Binding-site contacts:
Ligand atom C5 contacts residue ASN285 of chain 1.A at 3.7 Å.
Ligand atom O6 contacts residue ASN298 of chain 1.A at 3.4 Å (h-bond).
Ligand atom C6 contacts residue ASN298 of chain 1.A at 4.3 Å.
Ligand atom C7 contacts residue VAL297 of chain 1.A at 4.0 Å (hydrophobic).
Ligand atom C1 contacts residue ASN285 of chain 1.A at 1.5 Å.
Ligand atom C8 contacts residue ASN285 of chain 1.A at 4.0 Å.
Ligand atom C7 contacts residue ASN285 of chain 1.A at 3.1 Å.
Ligand atom O5 contacts residue ASN298 of chain 1.A at 3.8 Å.
Ligand atom C5 contacts residue ASN298 of chain 1.A at 4.1 Å.
Ligand atom O6 contacts residue LYS299 of chain 1.A at 3.6 Å.
Ligand atom C3 contacts residue ASN285 of chain 1.A at 3.9 Å.
Ligand atom N2 contacts residue VAL297 of chain 1.A at 3.4 Å (h-bond).
Ligand atom C8 contacts residue SER45 of chain 1.A at 3.9 Å.
Ligand atom C1 contacts residue VAL297 of chain 1.A at 3.5 Å (hydrophobic).
Ligand atom O5 contacts residue ASN285 of chain 1.A at 2.4 Å (h-bond).
Ligand atom C8 contacts residue VAL297 of chain 1.A at 3.8 Å (hydrophobic).
Ligand atom C2 contacts residue VAL297 of chain 1.A at 3.9 Å (hydrophobic).
Ligand atom C1 contacts residue ASN298 of chain 1.A at 4.2 Å.
Ligand atom C2 contacts residue ASN285 of chain 1.A at 2.5 Å.
Ligand atom N2 contacts residue ASN285 of chain 1.A at 3.0 Å (h-bond).
Ligand atom O7 contacts residue ASN285 of chain 1.A at 3.3 Å (h-bond).
Ligand atom C4 contacts residue ASN285 of chain 1.A at 4.2 Å.
Ligand atom C8 contacts residue ASN296 of chain 1.A at 4.3 Å.

Sequence of chain 1.A:
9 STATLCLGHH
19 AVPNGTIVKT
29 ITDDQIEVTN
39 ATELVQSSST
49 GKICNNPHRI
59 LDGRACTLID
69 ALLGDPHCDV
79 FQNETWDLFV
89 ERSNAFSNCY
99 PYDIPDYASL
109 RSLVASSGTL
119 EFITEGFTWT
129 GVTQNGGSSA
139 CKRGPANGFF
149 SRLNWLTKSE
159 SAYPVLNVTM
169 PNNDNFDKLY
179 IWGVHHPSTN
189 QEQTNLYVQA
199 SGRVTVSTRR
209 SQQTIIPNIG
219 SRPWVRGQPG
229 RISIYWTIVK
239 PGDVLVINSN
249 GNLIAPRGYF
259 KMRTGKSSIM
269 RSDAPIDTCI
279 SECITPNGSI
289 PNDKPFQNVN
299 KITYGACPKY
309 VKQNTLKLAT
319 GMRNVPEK

This small molecule binds to this protein.
Small molecule (SMILES): CC(=O)N[C@H]1[C@H](O[C@H]2[C@H](O)[C@@H](NC(C)=O)CO[C@@H]2CO)O[C@H](CO)[C@@H](O)[C@@H]1O